Sequence of chain 3.A:
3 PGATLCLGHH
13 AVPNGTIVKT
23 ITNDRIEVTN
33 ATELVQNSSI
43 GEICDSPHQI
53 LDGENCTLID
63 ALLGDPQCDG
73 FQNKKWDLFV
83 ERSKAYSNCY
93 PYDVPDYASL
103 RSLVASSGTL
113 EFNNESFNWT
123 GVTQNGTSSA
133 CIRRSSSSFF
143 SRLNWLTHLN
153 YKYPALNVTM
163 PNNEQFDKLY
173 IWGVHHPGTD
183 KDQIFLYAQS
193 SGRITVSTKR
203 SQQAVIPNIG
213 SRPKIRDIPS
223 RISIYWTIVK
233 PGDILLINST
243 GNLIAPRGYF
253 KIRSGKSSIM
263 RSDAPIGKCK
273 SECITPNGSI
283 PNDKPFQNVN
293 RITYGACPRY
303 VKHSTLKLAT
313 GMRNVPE

Binding-site contacts:
Ligand atom C7 contacts residue GLN126 of chain 3.A at 4.2 Å.
Ligand atom O7 contacts residue ASN127 of chain 3.A at 3.5 Å (h-bond).
Ligand atom C1 contacts residue ASN127 of chain 3.A at 1.4 Å.
Ligand atom C7 contacts residue ASN127 of chain 3.A at 3.5 Å.
Ligand atom C1 contacts residue ARG249 of chain 3.A at 4.3 Å.
Ligand atom C2 contacts residue ASN127 of chain 3.A at 2.5 Å.
Ligand atom C4 contacts residue ASN127 of chain 3.A at 4.2 Å.
Ligand atom C6 contacts residue ARG249 of chain 3.A at 3.8 Å.
Ligand atom C3 contacts residue ASN127 of chain 3.A at 3.8 Å.
Ligand atom C5 contacts residue ASN127 of chain 3.A at 3.6 Å.
Ligand atom C5 contacts residue ARG249 of chain 3.A at 3.9 Å.
Ligand atom N2 contacts residue GLN126 of chain 3.A at 4.5 Å.
Ligand atom O5 contacts residue ARG249 of chain 3.A at 3.9 Å.
Ligand atom O5 contacts residue ASN127 of chain 3.A at 2.3 Å (h-bond).
Ligand atom C8 contacts residue GLN126 of chain 3.A at 3.9 Å.
Ligand atom N2 contacts residue ASN127 of chain 3.A at 3.1 Å (h-bond).

The protein below binds the small molecule below.
Small molecule (SMILES): CC(=O)N[C@@H]1[C@@H](O)[C@H](O)[C@@H](CO)O[C@H]1O